The protein below binds the small molecule below.
Small molecule (SMILES): Nc1ccn([C@H]2C[C@H](O)[C@@H](CO[P](=O)(O)O[P](=O)(O)OP(=O)(O)O)O2)c(=O)n1

Sequence of chain 1.I:
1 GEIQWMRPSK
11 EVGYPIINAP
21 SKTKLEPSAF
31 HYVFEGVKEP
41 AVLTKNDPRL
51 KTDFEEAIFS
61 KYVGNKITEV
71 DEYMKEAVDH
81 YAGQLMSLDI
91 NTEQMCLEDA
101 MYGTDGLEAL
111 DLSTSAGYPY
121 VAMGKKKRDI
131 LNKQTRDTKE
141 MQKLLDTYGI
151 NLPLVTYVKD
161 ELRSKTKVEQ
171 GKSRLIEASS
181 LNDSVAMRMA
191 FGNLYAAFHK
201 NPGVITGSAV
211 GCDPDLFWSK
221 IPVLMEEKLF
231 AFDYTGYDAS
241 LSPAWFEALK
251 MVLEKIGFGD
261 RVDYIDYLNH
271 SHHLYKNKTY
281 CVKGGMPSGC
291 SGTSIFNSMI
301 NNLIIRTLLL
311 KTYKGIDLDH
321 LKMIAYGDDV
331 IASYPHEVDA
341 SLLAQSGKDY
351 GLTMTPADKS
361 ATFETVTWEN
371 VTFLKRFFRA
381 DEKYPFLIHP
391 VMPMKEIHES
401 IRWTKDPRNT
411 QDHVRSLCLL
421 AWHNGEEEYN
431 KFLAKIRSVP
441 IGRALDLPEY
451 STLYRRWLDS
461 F

Binding-site contacts:
Ligand atom C2' contacts residue ASP238 of chain 1.I at 3.4 Å.
Ligand atom O3' contacts residue ASP328 of chain 1.I at 4.2 Å.
Ligand atom O3B contacts residue GLY236 of chain 1.I at 3.6 Å (h-bond).
Ligand atom C4' contacts residue ASP328 of chain 1.I at 3.5 Å.
Ligand atom C5 contacts residue ARG174 of chain 1.I at 4.2 Å.
Ligand atom O3' contacts residue ASP238 of chain 1.I at 3.2 Å (salt-bridge).
Ligand atom PA contacts residue ARG174 of chain 1.I at 4.2 Å.
Ligand atom O2 contacts residue SER288 of chain 1.I at 4.0 Å.
Ligand atom O3' contacts residue ASN297 of chain 1.I at 3.6 Å (h-bond).
Ligand atom O3' contacts residue TYR237 of chain 1.I at 4.4 Å.
Ligand atom C3' contacts residue ASP238 of chain 1.I at 3.0 Å.
Ligand atom PB contacts residue GLY236 of chain 1.I at 4.4 Å.
Ligand atom O2B contacts residue ARG163 of chain 1.I at 4.0 Å.
Ligand atom O5' contacts residue ASP328 of chain 1.I at 4.2 Å.
Ligand atom C3' contacts residue ASP328 of chain 1.I at 4.5 Å.
Ligand atom C2' contacts residue SER288 of chain 1.I at 4.4 Å.
Ligand atom O1A contacts residue ARG174 of chain 1.I at 4.3 Å.
Ligand atom C5' contacts residue ASP328 of chain 1.I at 4.3 Å.
Ligand atom O4' contacts residue ASP328 of chain 1.I at 4.0 Å.
Ligand atom O1B contacts residue GLY236 of chain 1.I at 3.7 Å.
Ligand atom O3B contacts residue THR235 of chain 1.I at 4.5 Å.
Ligand atom N4 contacts residue LYS159 of chain 1.I at 3.7 Å.
Ligand atom O2A contacts residue ARG174 of chain 1.I at 2.8 Å (salt-bridge).
Ligand atom C4' contacts residue ASP238 of chain 1.I at 4.4 Å.